Sequence of chain 1.E:
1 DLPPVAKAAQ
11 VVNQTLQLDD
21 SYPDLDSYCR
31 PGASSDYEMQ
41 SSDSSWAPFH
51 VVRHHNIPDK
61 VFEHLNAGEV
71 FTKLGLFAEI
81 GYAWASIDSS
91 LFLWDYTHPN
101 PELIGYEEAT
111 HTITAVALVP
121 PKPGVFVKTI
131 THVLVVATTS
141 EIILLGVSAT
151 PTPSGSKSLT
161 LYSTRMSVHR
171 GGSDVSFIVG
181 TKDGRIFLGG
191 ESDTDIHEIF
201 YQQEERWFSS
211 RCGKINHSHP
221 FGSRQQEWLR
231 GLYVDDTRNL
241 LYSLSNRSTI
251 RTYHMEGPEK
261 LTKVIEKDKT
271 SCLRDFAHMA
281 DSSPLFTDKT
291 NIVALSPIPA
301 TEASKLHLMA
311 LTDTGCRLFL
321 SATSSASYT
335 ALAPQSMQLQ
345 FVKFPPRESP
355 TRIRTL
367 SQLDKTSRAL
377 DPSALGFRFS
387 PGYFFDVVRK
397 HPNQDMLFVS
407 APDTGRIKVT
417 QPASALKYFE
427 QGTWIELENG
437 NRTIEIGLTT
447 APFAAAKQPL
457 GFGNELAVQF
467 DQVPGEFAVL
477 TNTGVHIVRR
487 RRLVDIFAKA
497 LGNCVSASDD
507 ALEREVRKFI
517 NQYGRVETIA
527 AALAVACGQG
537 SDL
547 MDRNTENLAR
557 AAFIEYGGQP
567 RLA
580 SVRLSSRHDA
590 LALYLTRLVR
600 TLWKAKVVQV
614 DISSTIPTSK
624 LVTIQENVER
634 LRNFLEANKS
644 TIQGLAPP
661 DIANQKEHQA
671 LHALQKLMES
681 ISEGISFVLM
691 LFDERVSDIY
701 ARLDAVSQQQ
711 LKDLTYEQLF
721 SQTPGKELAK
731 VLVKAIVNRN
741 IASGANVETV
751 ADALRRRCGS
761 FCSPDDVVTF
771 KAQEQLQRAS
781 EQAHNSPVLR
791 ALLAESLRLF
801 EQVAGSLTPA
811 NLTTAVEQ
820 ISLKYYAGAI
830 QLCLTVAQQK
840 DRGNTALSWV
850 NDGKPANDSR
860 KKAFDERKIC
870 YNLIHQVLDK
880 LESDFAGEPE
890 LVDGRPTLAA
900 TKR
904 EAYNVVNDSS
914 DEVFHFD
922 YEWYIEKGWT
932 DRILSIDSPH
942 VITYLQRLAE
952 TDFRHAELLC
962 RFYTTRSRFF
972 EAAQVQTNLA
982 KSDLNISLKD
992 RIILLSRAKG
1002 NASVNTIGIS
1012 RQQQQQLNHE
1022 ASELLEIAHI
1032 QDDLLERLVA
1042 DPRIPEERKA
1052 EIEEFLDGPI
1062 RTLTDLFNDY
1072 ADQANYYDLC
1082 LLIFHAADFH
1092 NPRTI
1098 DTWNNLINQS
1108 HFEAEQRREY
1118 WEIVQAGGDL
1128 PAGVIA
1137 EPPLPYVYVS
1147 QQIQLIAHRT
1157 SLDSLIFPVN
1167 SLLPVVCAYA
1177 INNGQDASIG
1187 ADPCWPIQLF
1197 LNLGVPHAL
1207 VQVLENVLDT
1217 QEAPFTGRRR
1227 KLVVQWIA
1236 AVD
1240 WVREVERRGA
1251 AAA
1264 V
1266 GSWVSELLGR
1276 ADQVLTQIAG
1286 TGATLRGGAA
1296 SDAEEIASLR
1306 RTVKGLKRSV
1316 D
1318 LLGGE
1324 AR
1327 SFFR

Binding-site contacts:
Ligand atom O contacts residue THR1065 of chain 1.E at 2.7 Å.
Ligand atom C contacts residue THR1065 of chain 1.E at 2.9 Å.
Ligand atom CG2 contacts residue PHE1068 of chain 1.E at 3.6 Å (hydrophobic).
Ligand atom C contacts residue ASN1069 of chain 1.E at 3.7 Å.
Ligand atom NH2 contacts residue ASP1073 of chain 1.E at 3.0 Å (salt-bridge).
Ligand atom CB contacts residue GLN1074 of chain 1.E at 3.3 Å.
Ligand atom N contacts residue THR1065 of chain 1.E at 2.3 Å (h-bond).
Ligand atom CZ contacts residue ASP1073 of chain 1.E at 3.6 Å.
Ligand atom O contacts residue THR1065 of chain 1.E at 3.5 Å (h-bond).
Ligand atom CD1 contacts residue ARG1049 of chain 1.E at 3.0 Å.
Ligand atom NH1 contacts residue GLN1074 of chain 1.E at 3.8 Å.
Ligand atom CA contacts residue THR1065 of chain 1.E at 3.4 Å.
Ligand atom CA contacts residue THR1065 of chain 1.E at 2.7 Å.
Ligand atom NH1 contacts residue ASP1073 of chain 1.E at 3.4 Å (salt-bridge).
Ligand atom CD2 contacts residue ALA1075 of chain 1.E at 3.6 Å (hydrophobic).
Ligand atom NZ contacts residue ASP1073 of chain 1.E at 3.3 Å (salt-bridge).
Ligand atom CD1 contacts residue LEU1064 of chain 1.E at 3.4 Å (hydrophobic).
Ligand atom O contacts residue ASN1069 of chain 1.E at 3.0 Å (h-bond).
Ligand atom CG contacts residue LYS430 of chain 1.HD at 3.6 Å.
Ligand atom CG1 contacts residue PHE1068 of chain 1.E at 3.6 Å (hydrophobic).
Ligand atom N contacts residue ASN1069 of chain 1.E at 3.0 Å (h-bond).
Ligand atom CA contacts residue ASN1069 of chain 1.E at 3.4 Å.
Ligand atom CG contacts residue THR1065 of chain 1.E at 3.6 Å.
Ligand atom CD1 contacts residue ILE1053 of chain 1.E at 3.6 Å (hydrophobic).
Ligand atom CD1 contacts residue PHE1068 of chain 1.E at 3.5 Å (hydrophobic).
Ligand atom CB contacts residue GLN1074 of chain 1.E at 3.7 Å.
Ligand atom NE contacts residue GLN1074 of chain 1.E at 3.6 Å (h-bond).
Ligand atom OD1 contacts residue LYS430 of chain 1.HD at 2.6 Å (salt-bridge).
Ligand atom CZ contacts residue GLN1074 of chain 1.E at 3.4 Å.
Ligand atom CG2 contacts residue ASN1069 of chain 1.E at 3.3 Å.
Ligand atom NH1 contacts residue ASN1069 of chain 1.E at 2.6 Å (h-bond).
Ligand atom CD2 contacts residue GLN1074 of chain 1.E at 3.2 Å.
Ligand atom O contacts residue ARG1049 of chain 1.E at 3.0 Å.
Ligand atom CD1 contacts residue THR1065 of chain 1.E at 2.6 Å.
Ligand atom CD contacts residue GLN1074 of chain 1.E at 2.8 Å.
Ligand atom CB contacts residue THR1065 of chain 1.E at 3.6 Å.
Ligand atom CE2 contacts residue GLN1074 of chain 1.E at 3.3 Å.
Ligand atom CD contacts residue ASN1069 of chain 1.E at 3.7 Å.
Ligand atom C contacts residue THR1065 of chain 1.E at 3.7 Å.
Ligand atom CG contacts residue GLN1074 of chain 1.E at 3.5 Å.

Sequence of chain 1.HD:
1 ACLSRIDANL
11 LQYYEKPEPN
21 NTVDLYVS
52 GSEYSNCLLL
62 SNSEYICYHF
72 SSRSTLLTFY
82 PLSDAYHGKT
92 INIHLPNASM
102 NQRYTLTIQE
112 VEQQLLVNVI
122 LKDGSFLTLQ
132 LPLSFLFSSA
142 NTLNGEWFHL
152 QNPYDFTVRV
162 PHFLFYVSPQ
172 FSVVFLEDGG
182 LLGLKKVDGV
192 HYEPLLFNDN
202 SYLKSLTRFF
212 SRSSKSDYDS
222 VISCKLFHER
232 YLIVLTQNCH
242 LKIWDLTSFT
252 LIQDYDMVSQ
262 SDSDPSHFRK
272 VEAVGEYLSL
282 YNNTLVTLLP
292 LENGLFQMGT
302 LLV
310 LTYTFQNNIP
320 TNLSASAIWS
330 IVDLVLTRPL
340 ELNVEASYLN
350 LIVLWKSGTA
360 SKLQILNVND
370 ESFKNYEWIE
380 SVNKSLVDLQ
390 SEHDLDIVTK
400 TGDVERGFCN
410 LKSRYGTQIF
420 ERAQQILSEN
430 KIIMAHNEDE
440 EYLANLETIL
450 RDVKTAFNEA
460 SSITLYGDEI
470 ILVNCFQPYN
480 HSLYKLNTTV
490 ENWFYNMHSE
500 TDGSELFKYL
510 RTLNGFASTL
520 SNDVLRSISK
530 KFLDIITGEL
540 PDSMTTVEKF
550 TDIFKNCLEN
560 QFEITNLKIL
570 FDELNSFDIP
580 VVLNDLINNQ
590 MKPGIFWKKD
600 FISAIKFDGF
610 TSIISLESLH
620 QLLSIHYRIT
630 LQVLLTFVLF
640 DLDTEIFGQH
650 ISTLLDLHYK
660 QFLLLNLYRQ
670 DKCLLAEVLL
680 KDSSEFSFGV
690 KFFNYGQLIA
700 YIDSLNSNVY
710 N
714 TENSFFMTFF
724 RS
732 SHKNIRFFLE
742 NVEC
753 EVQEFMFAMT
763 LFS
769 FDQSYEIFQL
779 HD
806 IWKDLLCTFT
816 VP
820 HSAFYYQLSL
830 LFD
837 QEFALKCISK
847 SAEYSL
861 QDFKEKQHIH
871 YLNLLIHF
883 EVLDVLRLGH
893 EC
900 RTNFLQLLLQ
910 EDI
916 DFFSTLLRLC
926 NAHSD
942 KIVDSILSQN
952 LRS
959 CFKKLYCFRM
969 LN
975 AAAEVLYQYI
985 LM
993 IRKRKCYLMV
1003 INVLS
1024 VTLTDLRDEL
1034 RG

This protein binds this small molecule.
Small molecule (SMILES): CC[C@H](C)[C@H](NC(=O)[C@@H](NC(=O)[C@H](CC(C)C)NC(=O)[C@@H](N)CCCCN)C(C)C)C(=O)N[C@@H](CC(N)=O)C(=O)N[C@@H](CCCCN)C(=O)N[C@@H](CC(=O)O)C(=O)N[C@@H](CCSC)C(=O)N[C@@H](CCCN=C(N)N)C(=O)N[C@H](C(=O)N[C@@H](CC(=O)O)C(=O)N[C@@H](CC(C)C)C(=O)N[C@@H](Cc1ccccc1)C(=O)N[C@@H](CO)C(=O)N1CCC[C@H]1C(=O)N1CCC[C@H]1C(=O)N[C@H](C=O)CC(N)=O)[C@@H](C)O